Binding-site contacts:
Ligand atom CAA contacts residue GLN145 of chain 1.A at 3.8 Å.
Ligand atom CAK contacts residue CYS139 of chain 1.A at 3.4 Å (hydrophobic).
Ligand atom NAD contacts residue THR136 of chain 1.A at 3.3 Å (h-bond).
Ligand atom C01 contacts residue ALA86 of chain 1.A at 3.1 Å (hydrophobic).
Ligand atom C01 contacts residue LEU134 of chain 1.A at 3.3 Å (hydrophobic).
Ligand atom CL2 contacts residue PHE189 of chain 1.A at 3.6 Å.
Ligand atom NAU contacts residue PHE189 of chain 1.A at 3.4 Å.
Ligand atom NAD contacts residue VAL120 of chain 1.A at 3.4 Å.
Ligand atom CL2 contacts residue ASP200 of chain 1.A at 3.8 Å.
Ligand atom CAN contacts residue CYS139 of chain 1.A at 3.3 Å (hydrophobic).
Ligand atom CAG contacts residue THR136 of chain 1.A at 3.3 Å.
Ligand atom O02 contacts residue LEU134 of chain 1.A at 3.8 Å.
Ligand atom O02 contacts residue LYS88 of chain 1.A at 3.5 Å.
Ligand atom CAK contacts residue LEU138 of chain 1.A at 3.8 Å (hydrophobic).
Ligand atom CAN contacts residue GLY140 of chain 1.A at 3.5 Å.
Ligand atom CAH contacts residue CYS139 of chain 1.A at 3.7 Å (hydrophobic).
Ligand atom CAC contacts residue LEU65 of chain 1.A at 3.7 Å (hydrophobic).
Ligand atom CAH contacts residue GLU137 of chain 1.A at 3.4 Å.
Ligand atom CAK contacts residue GLY140 of chain 1.A at 3.8 Å.
Ligand atom CAL contacts residue PHE189 of chain 1.A at 3.4 Å (hydrophobic).
Ligand atom CAA contacts residue LEU65 of chain 1.A at 3.3 Å (hydrophobic).
Ligand atom CBE contacts residue PHE189 of chain 1.A at 3.3 Å (hydrophobic).
Ligand atom OAV contacts residue GLN145 of chain 1.A at 3.5 Å (h-bond).
Ligand atom O02 contacts residue THR136 of chain 1.A at 3.7 Å.
Ligand atom CAZ contacts residue DMS1 of chain 1.G at 3.8 Å.
Ligand atom C01 contacts residue THR136 of chain 1.A at 3.4 Å.
Ligand atom CAI contacts residue DMS1 of chain 1.G at 3.3 Å.
Ligand atom CL2 contacts residue DMS1 of chain 1.G at 3.5 Å.
Ligand atom CAM contacts residue PRO141 of chain 1.A at 3.8 Å (hydrophobic).
Ligand atom CAG contacts residue VAL120 of chain 1.A at 3.7 Å (hydrophobic).
Ligand atom CBF contacts residue PHE189 of chain 1.A at 3.7 Å (hydrophobic).
Ligand atom CL1 contacts residue LYS88 of chain 1.A at 3.6 Å.
Ligand atom NAT contacts residue CYS139 of chain 1.A at 3.0 Å (h-bond).
Ligand atom CBG contacts residue PHE189 of chain 1.A at 3.3 Å (hydrophobic).
Ligand atom OAV contacts residue LEU65 of chain 1.A at 3.6 Å.
Ligand atom CL1 contacts residue GLU106 of chain 1.A at 3.0 Å.
Ligand atom OAW contacts residue GLN145 of chain 1.A at 3.7 Å.
Ligand atom C01 contacts residue LYS88 of chain 1.A at 3.3 Å.
Ligand atom C01 contacts residue VAL87 of chain 1.A at 3.7 Å (hydrophobic).
Ligand atom OAW contacts residue LEU65 of chain 1.A at 3.5 Å.

Sequence of chain 1.A:
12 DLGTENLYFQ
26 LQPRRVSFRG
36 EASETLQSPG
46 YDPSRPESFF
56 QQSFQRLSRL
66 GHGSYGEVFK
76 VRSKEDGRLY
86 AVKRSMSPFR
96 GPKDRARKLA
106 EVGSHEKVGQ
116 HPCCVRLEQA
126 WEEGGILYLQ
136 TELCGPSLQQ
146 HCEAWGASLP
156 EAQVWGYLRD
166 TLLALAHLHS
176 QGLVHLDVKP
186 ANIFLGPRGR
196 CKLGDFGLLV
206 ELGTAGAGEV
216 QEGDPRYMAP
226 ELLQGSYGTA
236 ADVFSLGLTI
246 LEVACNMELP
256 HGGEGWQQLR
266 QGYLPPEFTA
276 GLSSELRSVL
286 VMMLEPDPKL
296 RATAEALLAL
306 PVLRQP

This protein binds this small molecule.
Small molecule (SMILES): COc1cc(Nc2c(C#N)cnc3cc(OCCCN4CCN(C)CC4)c(OC)cc23)c(Cl)cc1Cl